Binding-site contacts:
Ligand atom C3 contacts residue ASN75 of chain 1.E at 3.8 Å.
Ligand atom O6 contacts residue GLU113 of chain 1.E at 3.2 Å (salt-bridge).
Ligand atom O5 contacts residue ASN75 of chain 1.E at 2.4 Å (h-bond).
Ligand atom C1 contacts residue PHE114 of chain 1.E at 3.6 Å (hydrophobic).
Ligand atom O5 contacts residue PHE114 of chain 1.E at 3.9 Å.
Ligand atom C5 contacts residue PHE114 of chain 1.E at 3.7 Å (hydrophobic).
Ligand atom N2 contacts residue ASN75 of chain 1.E at 2.9 Å (h-bond).
Ligand atom C6 contacts residue ILE115 of chain 1.E at 3.5 Å (hydrophobic).
Ligand atom O5 contacts residue GLU113 of chain 1.E at 4.0 Å.
Ligand atom C8 contacts residue ASN75 of chain 1.E at 4.5 Å.
Ligand atom C6 contacts residue GLU113 of chain 1.E at 3.8 Å.
Ligand atom C5 contacts residue ILE115 of chain 1.E at 3.8 Å (hydrophobic).
Ligand atom C2 contacts residue ASN75 of chain 1.E at 2.4 Å.
Ligand atom O7 contacts residue ASN75 of chain 1.E at 3.4 Å (h-bond).
Ligand atom C2 contacts residue PHE114 of chain 1.E at 4.5 Å (hydrophobic).
Ligand atom C7 contacts residue ASN75 of chain 1.E at 3.3 Å.
Ligand atom C8 contacts residue GLN74 of chain 1.E at 3.4 Å.
Ligand atom C5 contacts residue ASN75 of chain 1.E at 3.7 Å.
Ligand atom C4 contacts residue ASN75 of chain 1.E at 4.2 Å.
Ligand atom C3 contacts residue PHE114 of chain 1.E at 4.3 Å (hydrophobic).
Ligand atom C1 contacts residue ASN75 of chain 1.E at 1.4 Å.

Sequence of chain 1.E:
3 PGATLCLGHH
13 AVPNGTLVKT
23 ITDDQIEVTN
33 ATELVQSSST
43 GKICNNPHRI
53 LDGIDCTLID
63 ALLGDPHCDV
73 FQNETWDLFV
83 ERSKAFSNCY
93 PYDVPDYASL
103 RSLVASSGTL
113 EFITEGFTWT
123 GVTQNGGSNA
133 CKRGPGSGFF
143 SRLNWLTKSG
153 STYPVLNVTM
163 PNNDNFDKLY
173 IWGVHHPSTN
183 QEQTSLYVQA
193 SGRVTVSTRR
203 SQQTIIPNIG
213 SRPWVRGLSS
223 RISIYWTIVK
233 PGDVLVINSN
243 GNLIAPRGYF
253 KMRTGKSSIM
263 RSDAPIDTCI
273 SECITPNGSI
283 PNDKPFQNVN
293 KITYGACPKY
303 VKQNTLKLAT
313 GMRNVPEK

The protein below binds the small molecule below.
Small molecule (SMILES): CC(=O)N[C@@H]1[C@@H](O)[C@H](O)[C@@H](CO)O[C@H]1O